Sequence of chain 1.C:
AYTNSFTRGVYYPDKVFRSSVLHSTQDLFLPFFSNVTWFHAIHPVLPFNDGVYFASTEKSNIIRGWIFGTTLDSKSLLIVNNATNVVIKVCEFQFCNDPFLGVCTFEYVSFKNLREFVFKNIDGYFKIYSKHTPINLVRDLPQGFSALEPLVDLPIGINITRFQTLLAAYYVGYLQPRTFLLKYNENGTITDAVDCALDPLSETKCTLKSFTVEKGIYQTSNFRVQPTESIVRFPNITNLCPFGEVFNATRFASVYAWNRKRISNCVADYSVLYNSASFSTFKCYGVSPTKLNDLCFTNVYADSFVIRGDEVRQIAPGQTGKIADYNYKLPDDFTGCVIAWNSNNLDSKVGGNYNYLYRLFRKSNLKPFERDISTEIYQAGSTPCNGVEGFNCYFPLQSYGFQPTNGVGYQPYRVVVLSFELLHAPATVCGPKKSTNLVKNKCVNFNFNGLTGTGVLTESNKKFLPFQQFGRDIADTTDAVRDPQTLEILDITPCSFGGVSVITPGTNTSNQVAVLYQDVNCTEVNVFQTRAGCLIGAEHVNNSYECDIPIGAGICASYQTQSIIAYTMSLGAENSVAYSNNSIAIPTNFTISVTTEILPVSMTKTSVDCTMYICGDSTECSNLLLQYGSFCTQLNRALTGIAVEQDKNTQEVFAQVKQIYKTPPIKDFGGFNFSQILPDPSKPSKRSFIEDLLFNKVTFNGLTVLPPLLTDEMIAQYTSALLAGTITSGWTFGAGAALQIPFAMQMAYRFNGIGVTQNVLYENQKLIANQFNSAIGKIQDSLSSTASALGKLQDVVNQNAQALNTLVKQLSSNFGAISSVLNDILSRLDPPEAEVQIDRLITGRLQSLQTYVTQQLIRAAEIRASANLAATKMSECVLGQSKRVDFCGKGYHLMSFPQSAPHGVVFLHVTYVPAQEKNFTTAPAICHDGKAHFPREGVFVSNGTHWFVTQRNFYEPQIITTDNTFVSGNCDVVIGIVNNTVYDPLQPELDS

A protein and the small-molecule ligand that binds it are described below.
Small molecule (SMILES): CC(=O)N[C@@H]1[C@@H](O)[C@H](O)[C@@H](CO)O[C@H]1O

Binding-site contacts:
Ligand atom N2 contacts residue ASN331 of chain 1.C at 2.9 Å (h-bond).
Ligand atom C4 contacts residue ASN331 of chain 1.C at 4.2 Å.
Ligand atom C1 contacts residue ASN331 of chain 1.C at 1.4 Å.
Ligand atom C5 contacts residue ASN331 of chain 1.C at 3.7 Å.
Ligand atom C3 contacts residue ASN331 of chain 1.C at 3.8 Å.
Ligand atom C2 contacts residue ASN331 of chain 1.C at 2.5 Å.
Ligand atom O6 contacts residue GLN580 of chain 1.C at 3.3 Å (h-bond).
Ligand atom C7 contacts residue ASN331 of chain 1.C at 3.7 Å.
Ligand atom O5 contacts residue ASN331 of chain 1.C at 2.4 Å (h-bond).
Ligand atom C6 contacts residue GLN580 of chain 1.C at 4.2 Å.
Ligand atom C8 contacts residue ASN331 of chain 1.C at 4.1 Å.